Binding-site contacts:
Ligand atom C7 contacts residue TRP23 of chain 1.A at 4.3 Å (hydrophobic).
Ligand atom O6 contacts residue ASN42 of chain 1.A at 3.8 Å.
Ligand atom N2 contacts residue ARG25 of chain 1.A at 3.9 Å.
Ligand atom C5 contacts residue ASN42 of chain 1.A at 3.6 Å.
Ligand atom N2 contacts residue SER24 of chain 1.A at 3.1 Å (h-bond).
Ligand atom O5 contacts residue ASN42 of chain 1.A at 2.3 Å (h-bond).
Ligand atom O7 contacts residue ARG25 of chain 1.A at 4.1 Å.
Ligand atom C1 contacts residue SER24 of chain 1.A at 3.4 Å.
Ligand atom C8 contacts residue ARG25 of chain 1.A at 4.4 Å.
Ligand atom C7 contacts residue ASN42 of chain 1.A at 3.8 Å.
Ligand atom C3 contacts residue ASN42 of chain 1.A at 3.8 Å.
Ligand atom C7 contacts residue SER24 of chain 1.A at 4.1 Å.
Ligand atom O5 contacts residue SER24 of chain 1.A at 4.4 Å.
Ligand atom N2 contacts residue ASN42 of chain 1.A at 3.0 Å (h-bond).
Ligand atom O7 contacts residue TRP23 of chain 1.A at 3.2 Å.
Ligand atom C3 contacts residue SER24 of chain 1.A at 4.0 Å.
Ligand atom C4 contacts residue ASN42 of chain 1.A at 4.2 Å.
Ligand atom C8 contacts residue ASN42 of chain 1.A at 4.1 Å.
Ligand atom C1 contacts residue ARG25 of chain 1.A at 4.1 Å.
Ligand atom C1 contacts residue ASN42 of chain 1.A at 1.4 Å.
Ligand atom C7 contacts residue ARG25 of chain 1.A at 4.2 Å.
Ligand atom C2 contacts residue ASN42 of chain 1.A at 2.4 Å.
Ligand atom C2 contacts residue SER24 of chain 1.A at 3.7 Å.
Ligand atom O7 contacts residue SER24 of chain 1.A at 4.3 Å.

The small molecule below binds the protein below.
Small molecule (SMILES): CC(=O)N[C@@H]1[C@@H](O)[C@H](O)[C@@H](CO)O[C@H]1O

Sequence of chain 1.A:
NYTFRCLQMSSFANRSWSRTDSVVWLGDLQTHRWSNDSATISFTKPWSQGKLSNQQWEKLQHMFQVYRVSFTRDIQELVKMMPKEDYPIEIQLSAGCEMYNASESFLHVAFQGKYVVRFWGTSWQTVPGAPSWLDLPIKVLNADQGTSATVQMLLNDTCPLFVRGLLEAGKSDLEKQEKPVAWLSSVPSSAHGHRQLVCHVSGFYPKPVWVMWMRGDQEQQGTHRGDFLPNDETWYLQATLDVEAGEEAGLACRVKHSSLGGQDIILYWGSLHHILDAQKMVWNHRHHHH